A small-molecule ligand and the protein it binds are described below.
Small molecule (SMILES): NC[C@H]1O[C@H](O[C@H]2[C@H](O)[C@@H](O[C@H]3O[C@H](CO)[C@@H](O)[C@H](N)[C@H]3O)[C@H](N)C[C@@H]2N)[C@H](O)[C@@H](O)[C@@H]1O

Sequence of chain 1.F:
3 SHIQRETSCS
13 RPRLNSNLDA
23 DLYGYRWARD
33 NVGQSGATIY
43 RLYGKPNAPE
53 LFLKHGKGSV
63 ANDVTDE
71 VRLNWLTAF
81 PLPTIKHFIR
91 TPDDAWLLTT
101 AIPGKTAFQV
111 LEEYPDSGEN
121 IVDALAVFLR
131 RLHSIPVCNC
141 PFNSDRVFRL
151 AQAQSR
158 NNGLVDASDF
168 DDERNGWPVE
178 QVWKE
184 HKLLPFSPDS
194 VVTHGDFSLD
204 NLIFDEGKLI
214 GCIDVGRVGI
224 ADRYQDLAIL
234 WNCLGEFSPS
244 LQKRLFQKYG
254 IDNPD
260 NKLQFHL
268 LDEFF

Binding-site contacts:
Ligand atom C5 contacts residue PHE272 of chain 1.F at 3.6 Å (hydrophobic).
Ligand atom N4 contacts residue ASP168 of chain 1.F at 4.0 Å.
Ligand atom O8 contacts residue ARG220 of chain 1.F at 3.5 Å (salt-bridge).
Ligand atom C12 contacts residue ASP269 of chain 1.F at 3.6 Å.
Ligand atom C15 contacts residue ASN235 of chain 1.F at 3.8 Å.
Ligand atom N3 contacts residue ASP166 of chain 1.F at 2.8 Å (salt-bridge).
Ligand atom C3 contacts residue ASP199 of chain 1.F at 3.4 Å.
Ligand atom C8 contacts residue ASP166 of chain 1.F at 3.5 Å.
Ligand atom O13 contacts residue PHE167 of chain 1.F at 3.8 Å.
Ligand atom C11 contacts residue ASP269 of chain 1.F at 3.3 Å.
Ligand atom O7 contacts residue ASP199 of chain 1.F at 2.7 Å (salt-bridge).
Ligand atom O11 contacts residue ASP168 of chain 1.F at 3.4 Å (salt-bridge).
Ligand atom C12 contacts residue ASP166 of chain 1.F at 3.9 Å.
Ligand atom O8 contacts residue PHE272 of chain 1.F at 3.8 Å.
Ligand atom C17 contacts residue GLU239 of chain 1.F at 3.9 Å.
Ligand atom O14 contacts residue ASN235 of chain 1.F at 3.0 Å (h-bond).
Ligand atom C14 contacts residue ASP168 of chain 1.F at 3.7 Å.
Ligand atom C7 contacts residue ASP168 of chain 1.F at 3.8 Å.
Ligand atom N3 contacts residue PHE167 of chain 1.F at 3.8 Å.
Ligand atom C15 contacts residue GLU239 of chain 1.F at 4.0 Å.
Ligand atom N2 contacts residue PHE272 of chain 1.F at 2.9 Å (h-bond).
Ligand atom C15 contacts residue ASP168 of chain 1.F at 3.5 Å.
Ligand atom C7 contacts residue GLU270 of chain 1.F at 3.6 Å.
Ligand atom N2 contacts residue ASP269 of chain 1.F at 2.8 Å (salt-bridge).
Ligand atom O13 contacts residue ASP168 of chain 1.F at 2.9 Å (salt-bridge).
Ligand atom O14 contacts residue CYS236 of chain 1.F at 3.5 Å.
Ligand atom C18 contacts residue GLU239 of chain 1.F at 3.2 Å.
Ligand atom N3 contacts residue GLU270 of chain 1.F at 2.7 Å (salt-bridge).
Ligand atom N3 contacts residue ASP168 of chain 1.F at 2.8 Å (salt-bridge).
Ligand atom C12 contacts residue GLU270 of chain 1.F at 3.5 Å.
Ligand atom O10 contacts residue ASP166 of chain 1.F at 3.5 Å (salt-bridge).
Ligand atom N1 contacts residue PHE272 of chain 1.F at 2.8 Å (h-bond).
Ligand atom C7 contacts residue ASP166 of chain 1.F at 3.6 Å.
Ligand atom N4 contacts residue ASN235 of chain 1.F at 4.0 Å.
Ligand atom C16 contacts residue GLU239 of chain 1.F at 3.1 Å.
Ligand atom C9 contacts residue ASP166 of chain 1.F at 3.6 Å.
Ligand atom O14 contacts residue GLU239 of chain 1.F at 2.6 Å (salt-bridge).
Ligand atom C6 contacts residue PHE272 of chain 1.F at 3.2 Å (hydrophobic).
Ligand atom N4 contacts residue GLU239 of chain 1.F at 3.5 Å (salt-bridge).
Ligand atom C10 contacts residue ASP166 of chain 1.F at 3.3 Å.